Binding-site contacts:
Ligand atom O4 contacts residue NAG1 of chain 1.JA at 3.0 Å.
Ligand atom C6 contacts residue ILE794 of chain 1.C at 4.2 Å (hydrophobic).
Ligand atom C5 contacts residue NAG1 of chain 1.JA at 4.2 Å.
Ligand atom C7 contacts residue NAG1 of chain 1.JA at 4.2 Å.
Ligand atom C2 contacts residue NAG1 of chain 1.JA at 4.2 Å.
Ligand atom O6 contacts residue ILE794 of chain 1.C at 4.4 Å.
Ligand atom C6 contacts residue ASN709 of chain 1.B at 4.4 Å.
Ligand atom O6 contacts residue NAG1 of chain 1.JA at 2.5 Å (h-bond).
Ligand atom C7 contacts residue ASN709 of chain 1.B at 3.0 Å.
Ligand atom C2 contacts residue ASN709 of chain 1.B at 3.0 Å.
Ligand atom O7 contacts residue ASN709 of chain 1.B at 2.6 Å (h-bond).
Ligand atom C4 contacts residue NAG1 of chain 1.JA at 3.3 Å.
Ligand atom N2 contacts residue ASN709 of chain 1.B at 3.3 Å (h-bond).
Ligand atom O3 contacts residue NAG1 of chain 1.JA at 3.1 Å (h-bond).
Ligand atom C8 contacts residue ASN709 of chain 1.B at 4.1 Å.
Ligand atom O3 contacts residue ASN709 of chain 1.B at 4.1 Å.
Ligand atom C4 contacts residue ASN709 of chain 1.B at 3.7 Å.
Ligand atom C6 contacts residue NAG1 of chain 1.JA at 3.2 Å.
Ligand atom C5 contacts residue ASN709 of chain 1.B at 3.9 Å.
Ligand atom C8 contacts residue ASN710 of chain 1.B at 3.8 Å.
Ligand atom C3 contacts residue NAG1 of chain 1.JA at 3.9 Å.
Ligand atom C1 contacts residue ASN709 of chain 1.B at 3.3 Å.
Ligand atom O6 contacts residue ASN709 of chain 1.B at 3.8 Å.
Ligand atom O5 contacts residue NAG1 of chain 1.JA at 4.5 Å.
Ligand atom O5 contacts residue ASN709 of chain 1.B at 3.1 Å (h-bond).
Ligand atom O7 contacts residue NAG1 of chain 1.JA at 3.0 Å.
Ligand atom C3 contacts residue ASN709 of chain 1.B at 3.8 Å.
Ligand atom C1 contacts residue SER708 of chain 1.B at 4.2 Å.

Sequence of chain 1.C:
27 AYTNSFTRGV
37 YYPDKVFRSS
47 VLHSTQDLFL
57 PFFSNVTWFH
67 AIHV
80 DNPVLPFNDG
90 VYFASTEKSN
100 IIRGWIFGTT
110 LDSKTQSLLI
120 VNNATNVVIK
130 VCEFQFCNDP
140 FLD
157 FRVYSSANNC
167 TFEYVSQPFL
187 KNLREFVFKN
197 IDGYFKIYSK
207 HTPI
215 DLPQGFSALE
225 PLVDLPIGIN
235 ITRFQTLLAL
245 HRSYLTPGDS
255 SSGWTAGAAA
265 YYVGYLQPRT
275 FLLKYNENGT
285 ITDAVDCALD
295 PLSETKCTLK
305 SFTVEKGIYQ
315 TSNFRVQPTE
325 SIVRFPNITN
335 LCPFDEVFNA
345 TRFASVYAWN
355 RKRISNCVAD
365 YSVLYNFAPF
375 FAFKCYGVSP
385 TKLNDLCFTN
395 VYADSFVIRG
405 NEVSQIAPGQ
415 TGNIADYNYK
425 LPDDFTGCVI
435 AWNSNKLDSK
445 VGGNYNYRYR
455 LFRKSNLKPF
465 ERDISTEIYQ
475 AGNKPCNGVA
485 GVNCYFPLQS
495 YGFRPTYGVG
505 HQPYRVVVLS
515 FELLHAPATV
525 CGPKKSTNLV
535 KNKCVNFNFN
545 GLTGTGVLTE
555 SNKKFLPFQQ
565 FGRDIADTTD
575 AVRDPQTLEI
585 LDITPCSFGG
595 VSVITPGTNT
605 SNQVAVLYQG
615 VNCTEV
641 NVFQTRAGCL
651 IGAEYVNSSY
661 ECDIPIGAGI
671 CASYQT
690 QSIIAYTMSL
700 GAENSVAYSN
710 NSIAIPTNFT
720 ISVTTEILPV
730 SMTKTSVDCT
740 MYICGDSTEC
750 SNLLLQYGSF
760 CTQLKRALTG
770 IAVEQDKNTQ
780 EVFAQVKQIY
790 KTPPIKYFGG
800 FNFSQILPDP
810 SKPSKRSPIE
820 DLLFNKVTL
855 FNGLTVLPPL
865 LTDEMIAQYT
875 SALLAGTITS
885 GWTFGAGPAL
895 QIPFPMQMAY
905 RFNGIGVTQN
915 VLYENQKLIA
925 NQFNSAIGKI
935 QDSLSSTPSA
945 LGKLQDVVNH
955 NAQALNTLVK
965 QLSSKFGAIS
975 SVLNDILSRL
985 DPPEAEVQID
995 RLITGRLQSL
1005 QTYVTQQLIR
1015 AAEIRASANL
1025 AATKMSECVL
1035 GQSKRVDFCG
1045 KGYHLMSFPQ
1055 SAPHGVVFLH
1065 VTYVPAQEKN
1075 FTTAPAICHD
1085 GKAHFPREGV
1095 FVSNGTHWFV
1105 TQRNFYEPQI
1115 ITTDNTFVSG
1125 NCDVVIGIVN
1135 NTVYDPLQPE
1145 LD

Sequence of chain 1.B:
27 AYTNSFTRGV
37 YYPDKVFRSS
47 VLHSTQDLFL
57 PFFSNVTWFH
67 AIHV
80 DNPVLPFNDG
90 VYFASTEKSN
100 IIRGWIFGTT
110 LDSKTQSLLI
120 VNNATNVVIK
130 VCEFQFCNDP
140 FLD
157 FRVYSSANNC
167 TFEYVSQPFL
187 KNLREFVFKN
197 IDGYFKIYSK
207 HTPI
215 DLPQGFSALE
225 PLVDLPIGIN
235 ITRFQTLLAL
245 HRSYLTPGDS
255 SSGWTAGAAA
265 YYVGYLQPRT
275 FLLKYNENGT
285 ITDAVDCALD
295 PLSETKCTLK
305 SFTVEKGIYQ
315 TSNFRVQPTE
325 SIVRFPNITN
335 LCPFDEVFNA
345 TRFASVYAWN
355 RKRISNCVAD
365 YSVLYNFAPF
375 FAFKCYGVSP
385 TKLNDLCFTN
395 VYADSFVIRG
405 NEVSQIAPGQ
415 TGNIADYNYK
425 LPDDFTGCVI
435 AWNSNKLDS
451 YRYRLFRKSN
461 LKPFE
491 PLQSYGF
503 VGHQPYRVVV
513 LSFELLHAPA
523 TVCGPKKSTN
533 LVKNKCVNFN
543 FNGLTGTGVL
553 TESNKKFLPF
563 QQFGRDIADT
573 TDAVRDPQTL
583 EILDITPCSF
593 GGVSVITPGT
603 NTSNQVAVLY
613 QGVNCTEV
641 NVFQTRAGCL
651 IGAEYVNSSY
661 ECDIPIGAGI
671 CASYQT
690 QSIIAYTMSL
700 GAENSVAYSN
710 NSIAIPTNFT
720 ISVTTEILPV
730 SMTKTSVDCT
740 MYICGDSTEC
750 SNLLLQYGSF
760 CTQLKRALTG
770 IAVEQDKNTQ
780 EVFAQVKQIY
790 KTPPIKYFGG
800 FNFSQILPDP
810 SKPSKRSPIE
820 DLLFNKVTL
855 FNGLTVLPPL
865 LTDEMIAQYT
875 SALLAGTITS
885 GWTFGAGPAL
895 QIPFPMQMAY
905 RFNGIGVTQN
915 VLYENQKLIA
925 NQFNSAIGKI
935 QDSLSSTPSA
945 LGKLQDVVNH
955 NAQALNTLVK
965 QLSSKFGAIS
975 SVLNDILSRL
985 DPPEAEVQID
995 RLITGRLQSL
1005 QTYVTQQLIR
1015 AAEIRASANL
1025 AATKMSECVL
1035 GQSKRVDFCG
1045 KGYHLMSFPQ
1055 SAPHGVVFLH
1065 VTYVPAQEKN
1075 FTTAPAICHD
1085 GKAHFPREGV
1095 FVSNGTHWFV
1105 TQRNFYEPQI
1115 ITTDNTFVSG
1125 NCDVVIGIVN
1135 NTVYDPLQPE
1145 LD

A small-molecule ligand and the protein it binds are described below.
Small molecule (SMILES): CC(=O)N[C@@H]1[C@@H](O)[C@H](O)[C@@H](CO)O[C@H]1O